Sequence of chain 1.F:
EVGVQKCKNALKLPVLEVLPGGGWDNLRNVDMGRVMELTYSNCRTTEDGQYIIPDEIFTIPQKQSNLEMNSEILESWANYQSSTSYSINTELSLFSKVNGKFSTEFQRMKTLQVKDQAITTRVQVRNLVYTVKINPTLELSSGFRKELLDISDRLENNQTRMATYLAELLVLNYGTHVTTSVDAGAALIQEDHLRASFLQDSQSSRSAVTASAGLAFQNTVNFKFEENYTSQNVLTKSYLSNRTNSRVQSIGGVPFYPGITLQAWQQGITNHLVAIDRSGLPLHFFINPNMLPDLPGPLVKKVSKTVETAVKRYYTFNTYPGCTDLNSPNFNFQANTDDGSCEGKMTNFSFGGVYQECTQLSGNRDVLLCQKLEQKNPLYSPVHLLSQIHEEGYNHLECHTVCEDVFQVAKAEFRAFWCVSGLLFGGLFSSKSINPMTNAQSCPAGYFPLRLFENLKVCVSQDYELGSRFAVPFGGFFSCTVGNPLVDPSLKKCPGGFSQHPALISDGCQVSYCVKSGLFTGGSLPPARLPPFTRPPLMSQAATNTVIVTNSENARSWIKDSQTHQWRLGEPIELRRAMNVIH

The small molecule below binds the protein below.
Small molecule (SMILES): CC(=O)N[C@H]1[C@H](O[C@H]2[C@H](O)[C@@H](NC(C)=O)CO[C@@H]2CO)O[C@H](CO)[C@@H](O)[C@@H]1O

Binding-site contacts:
Ligand atom C6 contacts residue PHE208 of chain 1.F at 4.2 Å (hydrophobic).
Ligand atom O6 contacts residue SER207 of chain 1.F at 3.5 Å (h-bond).
Ligand atom O7 contacts residue SER248 of chain 1.F at 4.3 Å.
Ligand atom C8 contacts residue ASP211 of chain 1.F at 4.3 Å.
Ligand atom N2 contacts residue SER251 of chain 1.F at 4.1 Å.
Ligand atom C2 contacts residue ASN252 of chain 1.F at 2.5 Å.
Ligand atom O7 contacts residue SER251 of chain 1.F at 3.3 Å.
Ligand atom O6 contacts residue PHE208 of chain 1.F at 4.3 Å.
Ligand atom C3 contacts residue SER248 of chain 1.F at 4.3 Å.
Ligand atom O7 contacts residue ASP211 of chain 1.F at 3.9 Å.
Ligand atom C2 contacts residue SER248 of chain 1.F at 3.6 Å.
Ligand atom C7 contacts residue ASN252 of chain 1.F at 4.0 Å.
Ligand atom C5 contacts residue SER248 of chain 1.F at 4.5 Å.
Ligand atom O5 contacts residue SER248 of chain 1.F at 3.8 Å.
Ligand atom O5 contacts residue ASN252 of chain 1.F at 2.4 Å (h-bond).
Ligand atom C4 contacts residue ASN252 of chain 1.F at 4.3 Å.
Ligand atom C4 contacts residue SER248 of chain 1.F at 4.1 Å.
Ligand atom C5 contacts residue ASN252 of chain 1.F at 3.7 Å.
Ligand atom C3 contacts residue ASN252 of chain 1.F at 3.9 Å.
Ligand atom O6 contacts residue ASP211 of chain 1.F at 2.8 Å (salt-bridge).
Ligand atom C1 contacts residue SER248 of chain 1.F at 4.0 Å.
Ligand atom C1 contacts residue ASN252 of chain 1.F at 1.4 Å.
Ligand atom C7 contacts residue ASP211 of chain 1.F at 4.4 Å.
Ligand atom N2 contacts residue ASN252 of chain 1.F at 3.0 Å (h-bond).
Ligand atom C6 contacts residue ASP211 of chain 1.F at 3.2 Å.
Ligand atom C8 contacts residue SER251 of chain 1.F at 3.5 Å.
Ligand atom O5 contacts residue PHE208 of chain 1.F at 3.8 Å.
Ligand atom C7 contacts residue SER251 of chain 1.F at 3.7 Å.